Binding-site contacts:
Ligand atom C5 contacts residue MET33 of chain 34.F at 3.7 Å (hydrophobic).
Ligand atom C5 contacts residue VAL31 of chain 34.F at 4.2 Å (hydrophobic).
Ligand atom C6 contacts residue MET33 of chain 34.F at 3.5 Å (hydrophobic).
Ligand atom C6 contacts residue LEU24 of chain 34.F at 4.5 Å (hydrophobic).
Ligand atom C1 contacts residue ASN69 of chain 34.F at 2.7 Å.
Ligand atom C4 contacts residue VAL31 of chain 34.F at 3.8 Å (hydrophobic).
Ligand atom O1 contacts residue VAL31 of chain 34.F at 3.4 Å (h-bond).
Ligand atom C2 contacts residue VAL31 of chain 34.F at 4.0 Å (hydrophobic).
Ligand atom O1 contacts residue MET33 of chain 34.F at 3.9 Å.
Ligand atom O4 contacts residue NAG1 of chain 34.DA at 3.0 Å.
Ligand atom C2 contacts residue ASN69 of chain 34.F at 4.2 Å.
Ligand atom C6 contacts residue ASN69 of chain 34.F at 4.4 Å.
Ligand atom C8 contacts residue ASN69 of chain 34.F at 3.4 Å.
Ligand atom C8 contacts residue SER70 of chain 34.F at 3.7 Å.
Ligand atom O3 contacts residue VAL31 of chain 34.F at 3.6 Å.
Ligand atom C5 contacts residue ASN69 of chain 34.F at 3.7 Å.
Ligand atom C1 contacts residue VAL31 of chain 34.F at 4.3 Å (hydrophobic).
Ligand atom C7 contacts residue ASN69 of chain 34.F at 3.8 Å.
Ligand atom O5 contacts residue ASN69 of chain 34.F at 2.8 Å (h-bond).
Ligand atom O6 contacts residue NAG1 of chain 34.DA at 3.0 Å.
Ligand atom N2 contacts residue VAL31 of chain 34.F at 4.0 Å.
Ligand atom O1 contacts residue SER70 of chain 34.F at 4.2 Å.
Ligand atom O4 contacts residue VAL31 of chain 34.F at 3.3 Å.
Ligand atom O1 contacts residue ASN69 of chain 34.F at 2.1 Å (h-bond).
Ligand atom C7 contacts residue SER70 of chain 34.F at 4.4 Å.
Ligand atom C3 contacts residue NAG1 of chain 34.DA at 3.7 Å.
Ligand atom O5 contacts residue MET33 of chain 34.F at 4.2 Å.
Ligand atom C4 contacts residue NAG1 of chain 34.DA at 3.2 Å.
Ligand atom C6 contacts residue NAG1 of chain 34.DA at 4.3 Å.
Ligand atom C5 contacts residue NAG1 of chain 34.DA at 4.3 Å.
Ligand atom O3 contacts residue NAG1 of chain 34.DA at 2.6 Å (h-bond).
Ligand atom N2 contacts residue ASN69 of chain 34.F at 4.3 Å.
Ligand atom C3 contacts residue VAL31 of chain 34.F at 3.0 Å (hydrophobic).
Ligand atom O7 contacts residue ASN69 of chain 34.F at 3.8 Å.
Ligand atom C8 contacts residue ARG57 of chain 34.F at 4.2 Å.

Sequence of chain 34.F:
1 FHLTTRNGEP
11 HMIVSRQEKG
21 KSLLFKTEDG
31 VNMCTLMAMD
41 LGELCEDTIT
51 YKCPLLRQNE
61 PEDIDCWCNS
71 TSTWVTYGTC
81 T

A protein and the small-molecule ligand that binds it are described below.
Small molecule (SMILES): CC(=O)N[C@@H]1[C@@H](O)[C@H](O)[C@@H](CO)O[C@H]1O